Binding-site contacts:
Ligand atom O4 contacts residue GLU292 of chain 1.B at 2.8 Å (salt-bridge).
Ligand atom C1 contacts residue THR348 of chain 1.B at 3.7 Å.
Ligand atom O3 contacts residue ASP316 of chain 1.B at 4.2 Å.
Ligand atom O3 contacts residue MG1 of chain 1.N at 2.5 Å.
Ligand atom O5 contacts residue ARG93 of chain 1.B at 4.2 Å.
Ligand atom C2 contacts residue MG1 of chain 1.N at 3.1 Å.
Ligand atom O5 contacts residue ALA347 of chain 1.B at 4.4 Å.
Ligand atom O5 contacts residue LYS290 of chain 1.B at 3.8 Å.
Ligand atom O6 contacts residue ARG314 of chain 1.B at 3.5 Å (salt-bridge).
Ligand atom C1 contacts residue LYS290 of chain 1.B at 3.4 Å.
Ligand atom C1 contacts residue GLU292 of chain 1.B at 3.7 Å.
Ligand atom O5 contacts residue MET380 of chain 1.B at 4.1 Å.
Ligand atom O5 contacts residue MET311 of chain 1.B at 4.1 Å.
Ligand atom O3 contacts residue ARG93 of chain 1.B at 4.5 Å.
Ligand atom O6 contacts residue ALA313 of chain 1.B at 3.2 Å.
Ligand atom C2 contacts residue ASP316 of chain 1.B at 3.8 Å.
Ligand atom O6 contacts residue MG1 of chain 1.N at 4.3 Å.
Ligand atom O4 contacts residue ASP316 of chain 1.B at 2.8 Å (salt-bridge).
Ligand atom O4 contacts residue GLY315 of chain 1.B at 3.8 Å.
Ligand atom O4 contacts residue ALA313 of chain 1.B at 4.0 Å.
Ligand atom O3 contacts residue GLU292 of chain 1.B at 3.3 Å (salt-bridge).
Ligand atom C2 contacts residue GLY315 of chain 1.B at 3.8 Å.
Ligand atom O6 contacts residue THR348 of chain 1.B at 2.6 Å (h-bond).
Ligand atom C2 contacts residue ALA313 of chain 1.B at 3.6 Å (hydrophobic).
Ligand atom O6 contacts residue GLY315 of chain 1.B at 2.8 Å (h-bond).
Ligand atom C2 contacts residue LYS290 of chain 1.B at 4.5 Å.
Ligand atom O6 contacts residue ASP316 of chain 1.B at 3.8 Å.
Ligand atom O4 contacts residue MG1 of chain 1.N at 2.3 Å.
Ligand atom C1 contacts residue MG1 of chain 1.N at 3.2 Å.
Ligand atom C1 contacts residue ALA313 of chain 1.B at 3.9 Å (hydrophobic).
Ligand atom O3 contacts residue LYS290 of chain 1.B at 2.8 Å (salt-bridge).
Ligand atom C2 contacts residue THR348 of chain 1.B at 3.5 Å.
Ligand atom O5 contacts residue ALA313 of chain 1.B at 3.9 Å.
Ligand atom O5 contacts residue MG1 of chain 1.N at 4.5 Å.
Ligand atom C2 contacts residue GLU292 of chain 1.B at 3.6 Å.
Ligand atom O5 contacts residue THR348 of chain 1.B at 3.2 Å (h-bond).

The protein below binds the small molecule below.
Small molecule (SMILES): O=C(O)C(=O)O

Sequence of chain 1.B:
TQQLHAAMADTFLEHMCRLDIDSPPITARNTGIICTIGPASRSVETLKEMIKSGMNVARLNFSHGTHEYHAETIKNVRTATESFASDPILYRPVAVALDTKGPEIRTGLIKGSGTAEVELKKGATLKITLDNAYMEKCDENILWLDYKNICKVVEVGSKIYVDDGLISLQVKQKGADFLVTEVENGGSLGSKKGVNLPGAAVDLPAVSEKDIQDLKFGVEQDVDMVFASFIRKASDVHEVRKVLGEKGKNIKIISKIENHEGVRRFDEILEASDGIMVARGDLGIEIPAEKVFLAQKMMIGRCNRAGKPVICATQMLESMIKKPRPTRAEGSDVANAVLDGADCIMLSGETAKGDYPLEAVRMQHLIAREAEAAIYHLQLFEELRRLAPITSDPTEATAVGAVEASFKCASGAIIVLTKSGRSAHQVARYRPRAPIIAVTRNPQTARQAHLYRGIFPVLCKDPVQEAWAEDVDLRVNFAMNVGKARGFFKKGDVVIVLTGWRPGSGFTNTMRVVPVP